Sequence of chain 1.Y:
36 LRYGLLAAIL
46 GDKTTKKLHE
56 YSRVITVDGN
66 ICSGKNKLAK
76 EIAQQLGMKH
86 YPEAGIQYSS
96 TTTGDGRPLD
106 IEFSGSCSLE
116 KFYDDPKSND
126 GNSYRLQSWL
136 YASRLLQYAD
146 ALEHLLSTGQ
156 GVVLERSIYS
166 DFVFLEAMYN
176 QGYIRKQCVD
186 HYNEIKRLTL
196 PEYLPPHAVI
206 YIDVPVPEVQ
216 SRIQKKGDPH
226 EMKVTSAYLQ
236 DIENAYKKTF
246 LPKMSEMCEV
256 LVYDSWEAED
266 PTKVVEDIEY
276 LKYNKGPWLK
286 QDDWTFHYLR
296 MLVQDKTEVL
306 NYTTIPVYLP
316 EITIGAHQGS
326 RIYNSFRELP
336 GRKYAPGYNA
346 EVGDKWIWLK

Binding-site contacts:
Ligand atom C3' contacts residue TYR118 of chain 1.Y at 3.5 Å (hydrophobic).
Ligand atom O6 contacts residue ASP166 of chain 1.Y at 3.3 Å (salt-bridge).
Ligand atom PA contacts residue GLU88 of chain 1.Y at 3.2 Å.
Ligand atom PA contacts residue ILE66 of chain 1.Y at 3.3 Å.
Ligand atom O2G contacts residue SER68 of chain 1.Y at 3.1 Å (h-bond).
Ligand atom C3' contacts residue GLU226 of chain 1.Y at 3.5 Å.
Ligand atom O1G contacts residue ASN71 of chain 1.Y at 3.4 Å.
Ligand atom C6 contacts residue PHE169 of chain 1.Y at 3.4 Å (hydrophobic).
Ligand atom C8 contacts residue GLU88 of chain 1.Y at 3.4 Å.
Ligand atom PG contacts residue MG1 of chain 1.YB at 3.5 Å.
Ligand atom O2G contacts residue LYS70 of chain 1.Y at 3.3 Å.
Ligand atom C2' contacts residue TYR118 of chain 1.Y at 3.3 Å (hydrophobic).
Ligand atom O3' contacts residue GLU226 of chain 1.Y at 3.0 Å (salt-bridge).
Ligand atom O2A contacts residue ILE66 of chain 1.Y at 2.8 Å (h-bond).
Ligand atom N1 contacts residue GLN132 of chain 1.Y at 2.8 Å (h-bond).
Ligand atom O1G contacts residue LYS70 of chain 1.Y at 3.4 Å.
Ligand atom C6 contacts residue LEU135 of chain 1.Y at 3.5 Å (hydrophobic).
Ligand atom N1 contacts residue PHE169 of chain 1.Y at 3.3 Å.
Ligand atom O1B contacts residue LYS221 of chain 1.Y at 3.2 Å (salt-bridge).
Ligand atom N7 contacts residue GLU88 of chain 1.Y at 3.5 Å (salt-bridge).
Ligand atom O1A contacts residue LYS70 of chain 1.Y at 3.0 Å (salt-bridge).
Ligand atom O6 contacts residue GLN132 of chain 1.Y at 3.0 Å (h-bond).
Ligand atom N7 contacts residue ARG139 of chain 1.Y at 2.5 Å (salt-bridge).
Ligand atom O2A contacts residue ARG161 of chain 1.Y at 3.1 Å (salt-bridge).
Ligand atom O2G contacts residue GLY69 of chain 1.Y at 3.5 Å (h-bond).
Ligand atom N2 contacts residue MET173 of chain 1.Y at 3.3 Å.
Ligand atom PB contacts residue MG1 of chain 1.YB at 3.2 Å.
Ligand atom O2B contacts residue MG1 of chain 1.YB at 2.2 Å.
Ligand atom O6 contacts residue ARG139 of chain 1.Y at 3.1 Å (salt-bridge).
Ligand atom O1G contacts residue MG1 of chain 1.YB at 2.2 Å.
Ligand atom O1A contacts residue MG1 of chain 1.YB at 2.2 Å.
Ligand atom N2 contacts residue PHE117 of chain 1.Y at 3.4 Å.
Ligand atom O6 contacts residue PHE169 of chain 1.Y at 3.4 Å.
Ligand atom O5' contacts residue GLU88 of chain 1.Y at 3.0 Å (salt-bridge).
Ligand atom O3A contacts residue ILE66 of chain 1.Y at 2.8 Å (h-bond).
Ligand atom PA contacts residue MG1 of chain 1.YB at 3.5 Å.
Ligand atom O1A contacts residue GLU88 of chain 1.Y at 2.5 Å (salt-bridge).
Ligand atom O2A contacts residue LYS70 of chain 1.Y at 3.4 Å.
Ligand atom C5 contacts residue ARG139 of chain 1.Y at 3.3 Å.
Ligand atom O3' contacts residue TYR118 of chain 1.Y at 2.6 Å (h-bond).

The small molecule below binds the protein below.
Small molecule (SMILES): Nc1nc2c(ncn2[C@H]2C[C@H](O)[C@@H](CO[P](=O)(O)O[P](=O)(O)OP(=O)(O)O)O2)c(=O)[nH]1